This protein binds this small molecule.
Small molecule (SMILES): CC[C@@H](NC(=O)c1ccc2[nH]nc(-c3ccc(OC4CCN(C)CC4)cc3)c2c1)c1ccccc1Cl

Binding-site contacts:
Ligand atom C35 contacts residue LYS39 of chain 1.B at 3.5 Å.
Ligand atom N12 contacts residue LEU140 of chain 1.B at 3.2 Å.
Ligand atom C02 contacts residue GLY20 of chain 1.B at 3.4 Å.
Ligand atom O18 contacts residue ASP94 of chain 1.B at 3.8 Å.
Ligand atom N12 contacts residue GLY91 of chain 1.B at 3.0 Å (h-bond).
Ligand atom N11 contacts residue LEU140 of chain 1.B at 3.4 Å.
Ligand atom O18 contacts residue ILE93 of chain 1.B at 3.3 Å.
Ligand atom C01 contacts residue GLY20 of chain 1.B at 3.5 Å.
Ligand atom C09 contacts residue MET88 of chain 1.B at 3.7 Å (hydrophobic).
Ligand atom N11 contacts residue ALA37 of chain 1.B at 3.2 Å.
Ligand atom N12 contacts residue CYS90 of chain 1.B at 3.6 Å.
Ligand atom N11 contacts residue GLU89 of chain 1.B at 2.8 Å (salt-bridge).
Ligand atom C34 contacts residue LYS39 of chain 1.B at 3.7 Å.
Ligand atom C33 contacts residue ASP150 of chain 1.B at 3.1 Å.
Ligand atom C13 contacts residue LEU140 of chain 1.B at 3.5 Å (hydrophobic).
Ligand atom C01 contacts residue SER19 of chain 1.B at 3.4 Å.
Ligand atom N12 contacts residue GLU89 of chain 1.B at 3.7 Å.
Ligand atom C02 contacts residue VAL25 of chain 1.B at 3.7 Å (hydrophobic).
Ligand atom C10 contacts residue ALA37 of chain 1.B at 3.6 Å (hydrophobic).
Ligand atom C34 contacts residue ASP150 of chain 1.B at 3.7 Å.
Ligand atom C14 contacts residue LEU140 of chain 1.B at 3.5 Å (hydrophobic).
Ligand atom C09 contacts residue ILE72 of chain 1.B at 3.5 Å (hydrophobic).
Ligand atom CL contacts residue SER23 of chain 1.B at 3.1 Å.
Ligand atom C27 contacts residue ILE17 of chain 1.B at 3.5 Å (hydrophobic).
Ligand atom C01 contacts residue GLY18 of chain 1.B at 3.7 Å.
Ligand atom O18 contacts residue ASN92 of chain 1.B at 3.7 Å.
Ligand atom C26 contacts residue GLY91 of chain 1.B at 3.6 Å.
Ligand atom C27 contacts residue GLY91 of chain 1.B at 3.5 Å.
Ligand atom O06 contacts residue LYS39 of chain 1.B at 2.8 Å (salt-bridge).
Ligand atom C08 contacts residue ILE149 of chain 1.B at 3.8 Å (hydrophobic).
Ligand atom C05 contacts residue VAL25 of chain 1.B at 3.8 Å (hydrophobic).
Ligand atom C19 contacts residue ASN92 of chain 1.B at 3.6 Å.
Ligand atom C17 contacts residue ILE93 of chain 1.B at 3.7 Å (hydrophobic).
Ligand atom C16 contacts residue ASP94 of chain 1.B at 3.5 Å.
Ligand atom CL contacts residue LYS39 of chain 1.B at 3.4 Å.
Ligand atom C26 contacts residue ASN92 of chain 1.B at 3.7 Å.
Ligand atom N11 contacts residue CYS90 of chain 1.B at 3.7 Å.
Ligand atom C21 contacts residue ILE17 of chain 1.B at 3.5 Å (hydrophobic).
Ligand atom C15 contacts residue LEU140 of chain 1.B at 3.5 Å (hydrophobic).
Ligand atom C14 contacts residue ILE17 of chain 1.B at 3.6 Å (hydrophobic).

Sequence of chain 1.B:
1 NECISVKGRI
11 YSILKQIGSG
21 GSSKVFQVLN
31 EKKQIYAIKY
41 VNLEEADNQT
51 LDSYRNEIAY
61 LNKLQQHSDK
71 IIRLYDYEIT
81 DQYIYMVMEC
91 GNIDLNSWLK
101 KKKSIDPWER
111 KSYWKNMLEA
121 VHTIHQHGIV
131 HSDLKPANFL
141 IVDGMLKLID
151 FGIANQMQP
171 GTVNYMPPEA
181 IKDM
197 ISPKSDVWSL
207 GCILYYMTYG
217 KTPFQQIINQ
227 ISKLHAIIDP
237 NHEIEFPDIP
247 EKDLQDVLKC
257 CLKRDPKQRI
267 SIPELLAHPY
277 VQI